This small molecule binds to this protein.
Small molecule (SMILES): Cc1c(COc2cc(OCc3cccc(C#N)c3)c(CN3C[C@H](O)C[C@H]3C(=O)O)cc2Cl)cccc1-c1ccc2c(c1)OCCO2

Binding-site contacts:
Ligand atom O17 contacts residue ALA104 of chain 1.A at 3.6 Å.
Ligand atom C08 contacts residue TYR106 of chain 1.A at 3.2 Å (hydrophobic).
Ligand atom C07 contacts residue TYR39 of chain 1.B at 3.6 Å (hydrophobic).
Ligand atom O45 contacts residue LYS107 of chain 1.A at 2.5 Å (salt-bridge).
Ligand atom C35 contacts residue ASP105 of chain 1.A at 3.1 Å.
Ligand atom C15 contacts residue ALA104 of chain 1.A at 3.5 Å (hydrophobic).
Ligand atom C19 contacts residue MET98 of chain 1.B at 3.3 Å (hydrophobic).
Ligand atom C13 contacts residue GLN49 of chain 1.B at 3.5 Å.
Ligand atom O34 contacts residue ASP105 of chain 1.B at 3.1 Å.
Ligand atom C09 contacts residue TYR106 of chain 1.A at 3.4 Å (hydrophobic).
Ligand atom C28 contacts residue ALA104 of chain 1.B at 3.6 Å (hydrophobic).
Ligand atom N01 contacts residue ARG108 of chain 1.A at 3.2 Å (salt-bridge).
Ligand atom C32 contacts residue ALA104 of chain 1.B at 3.5 Å (hydrophobic).
Ligand atom C06 contacts residue TYR39 of chain 1.B at 3.3 Å (hydrophobic).
Ligand atom O31 contacts residue TYR39 of chain 1.A at 3.3 Å.
Ligand atom O17 contacts residue TYR39 of chain 1.B at 3.6 Å.
Ligand atom C27 contacts residue MET98 of chain 1.A at 3.6 Å (hydrophobic).
Ligand atom CL contacts residue ILE37 of chain 1.B at 3.5 Å.
Ligand atom C40 contacts residue ASP105 of chain 1.A at 3.5 Å.
Ligand atom C20 contacts residue MET98 of chain 1.B at 3.1 Å (hydrophobic).
Ligand atom O31 contacts residue ILE37 of chain 1.A at 3.5 Å.
Ligand atom C09 contacts residue TYR39 of chain 1.B at 3.3 Å (hydrophobic).
Ligand atom C35 contacts residue MET98 of chain 1.B at 3.2 Å (hydrophobic).
Ligand atom C29 contacts residue ALA104 of chain 1.B at 3.4 Å (hydrophobic).
Ligand atom C14 contacts residue ALA104 of chain 1.A at 3.5 Å (hydrophobic).
Ligand atom C18 contacts residue MET98 of chain 1.B at 3.5 Å (hydrophobic).
Ligand atom CL contacts residue VAL51 of chain 1.B at 3.5 Å.
Ligand atom C16 contacts residue TYR39 of chain 1.B at 3.4 Å (hydrophobic).
Ligand atom C15 contacts residue TYR39 of chain 1.B at 3.3 Å (hydrophobic).
Ligand atom C11 contacts residue ASP105 of chain 1.A at 3.3 Å.
Ligand atom C23 contacts residue MET98 of chain 1.B at 3.6 Å (hydrophobic).
Ligand atom O45 contacts residue ASP105 of chain 1.A at 3.4 Å (salt-bridge).
Ligand atom O10 contacts residue TYR39 of chain 1.B at 3.5 Å (h-bond).
Ligand atom C33 contacts residue ALA104 of chain 1.B at 3.6 Å (hydrophobic).
Ligand atom C36 contacts residue GLN49 of chain 1.B at 3.5 Å.
Ligand atom O34 contacts residue ALA104 of chain 1.B at 3.4 Å.
Ligand atom C11 contacts residue TYR39 of chain 1.B at 3.3 Å (hydrophobic).
Ligand atom C16 contacts residue ASP105 of chain 1.A at 3.6 Å.
Ligand atom C09 contacts residue ASP105 of chain 1.A at 3.6 Å.
Ligand atom O10 contacts residue ASP105 of chain 1.A at 3.2 Å (salt-bridge).

Sequence of chain 1.A:
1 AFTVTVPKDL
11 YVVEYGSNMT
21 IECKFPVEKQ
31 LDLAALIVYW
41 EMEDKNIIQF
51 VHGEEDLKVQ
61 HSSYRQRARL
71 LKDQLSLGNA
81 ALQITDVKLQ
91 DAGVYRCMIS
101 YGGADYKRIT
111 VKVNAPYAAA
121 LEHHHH

Sequence of chain 1.B:
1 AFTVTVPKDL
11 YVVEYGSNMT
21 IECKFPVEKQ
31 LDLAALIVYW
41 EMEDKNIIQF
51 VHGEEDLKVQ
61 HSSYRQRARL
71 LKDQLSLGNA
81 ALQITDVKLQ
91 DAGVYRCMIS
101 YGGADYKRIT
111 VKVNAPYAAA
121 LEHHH